Sequence of chain 1.B:
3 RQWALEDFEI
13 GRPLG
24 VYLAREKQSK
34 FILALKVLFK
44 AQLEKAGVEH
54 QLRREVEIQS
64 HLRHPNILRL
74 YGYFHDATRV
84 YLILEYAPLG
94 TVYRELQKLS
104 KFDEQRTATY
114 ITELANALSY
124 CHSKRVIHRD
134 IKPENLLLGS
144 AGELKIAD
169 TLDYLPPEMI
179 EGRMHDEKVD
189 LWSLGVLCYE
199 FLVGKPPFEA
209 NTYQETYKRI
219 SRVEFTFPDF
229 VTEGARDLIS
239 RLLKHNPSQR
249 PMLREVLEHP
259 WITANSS

Binding-site contacts:
Ligand atom C27 contacts residue LEU92 of chain 1.B at 3.7 Å (hydrophobic).
Ligand atom N8 contacts residue ALA90 of chain 1.B at 2.9 Å (h-bond).
Ligand atom CL1 contacts residue THR94 of chain 1.B at 3.5 Å.
Ligand atom C2 contacts residue LEU140 of chain 1.B at 3.9 Å (hydrophobic).
Ligand atom C6 contacts residue THR94 of chain 1.B at 3.9 Å.
Ligand atom C16 contacts residue LEU140 of chain 1.B at 3.4 Å (hydrophobic).
Ligand atom C15 contacts residue LEU140 of chain 1.B at 3.8 Å (hydrophobic).
Ligand atom C12 contacts residue TYR96 of chain 1.B at 3.9 Å (hydrophobic).
Ligand atom C14 contacts residue THR94 of chain 1.B at 3.8 Å.
Ligand atom C1 contacts residue LEU140 of chain 1.B at 3.4 Å (hydrophobic).
Ligand atom N6 contacts residue LEU140 of chain 1.B at 3.5 Å.
Ligand atom F4 contacts residue LEU71 of chain 1.B at 3.5 Å.
Ligand atom C19 contacts residue LEU16 of chain 1.B at 3.6 Å (hydrophobic).
Ligand atom F4 contacts residue LEU140 of chain 1.B at 3.8 Å.
Ligand atom C17 contacts residue GLU88 of chain 1.B at 3.5 Å.
Ligand atom C26 contacts residue GLU98 of chain 1.B at 3.7 Å.
Ligand atom N5 contacts residue LEU140 of chain 1.B at 3.7 Å.
Ligand atom C contacts residue ALA90 of chain 1.B at 3.6 Å (hydrophobic).
Ligand atom N4 contacts residue ALA90 of chain 1.B at 3.4 Å (h-bond).
Ligand atom C30 contacts residue LEU16 of chain 1.B at 3.8 Å (hydrophobic).
Ligand atom C28 contacts residue ARG97 of chain 1.B at 3.5 Å.
Ligand atom CL1 contacts residue TYR96 of chain 1.B at 3.7 Å.
Ligand atom C29 contacts residue GLY93 of chain 1.B at 3.9 Å.
Ligand atom O1 contacts residue THR94 of chain 1.B at 3.8 Å.
Ligand atom C4 contacts residue VAL24 of chain 1.B at 3.8 Å (hydrophobic).
Ligand atom C30 contacts residue GLY93 of chain 1.B at 3.8 Å.
Ligand atom C21 contacts residue LEU16 of chain 1.B at 3.8 Å (hydrophobic).
Ligand atom C26 contacts residue LYS101 of chain 1.B at 2.8 Å.
Ligand atom C14 contacts residue GLU137 of chain 1.B at 3.4 Å.
Ligand atom N4 contacts residue TYR89 of chain 1.B at 3.9 Å.
Ligand atom C30 contacts residue ALA90 of chain 1.B at 3.7 Å (hydrophobic).
Ligand atom C17 contacts residue LEU140 of chain 1.B at 3.9 Å (hydrophobic).
Ligand atom C contacts residue GLY93 of chain 1.B at 3.9 Å.
Ligand atom C25 contacts residue LYS101 of chain 1.B at 3.8 Å.
Ligand atom C5 contacts residue ALA90 of chain 1.B at 3.7 Å (hydrophobic).
Ligand atom C20 contacts residue LEU16 of chain 1.B at 3.9 Å (hydrophobic).
Ligand atom F4 contacts residue LEU87 of chain 1.B at 3.7 Å.
Ligand atom C17 contacts residue ALA37 of chain 1.B at 3.4 Å (hydrophobic).
Ligand atom C3 contacts residue VAL24 of chain 1.B at 3.3 Å (hydrophobic).
Ligand atom O1 contacts residue GLY93 of chain 1.B at 3.9 Å.

A protein and the small-molecule ligand that binds it are described below.
Small molecule (SMILES): CC(=O)N1CCN(C(=O)Cc2ccc(Nc3ncc(F)c(Nc4ccc(C(=O)Nc5ccccc5Cl)cc4)n3)cc2)CC1